Sequence of chain 1.D:
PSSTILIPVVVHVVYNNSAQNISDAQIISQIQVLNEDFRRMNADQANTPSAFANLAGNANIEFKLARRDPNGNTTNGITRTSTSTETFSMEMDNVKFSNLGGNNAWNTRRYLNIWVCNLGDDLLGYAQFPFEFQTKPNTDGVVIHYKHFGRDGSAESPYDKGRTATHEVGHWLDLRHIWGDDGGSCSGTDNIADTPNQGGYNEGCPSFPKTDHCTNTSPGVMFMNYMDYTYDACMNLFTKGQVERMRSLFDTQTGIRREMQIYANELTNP

Binding-site contacts:
Ligand atom C5 contacts residue LEU127 of chain 1.D at 3.9 Å (hydrophobic).
Ligand atom C1 contacts residue MET238 of chain 1.D at 3.9 Å (hydrophobic).
Ligand atom C2 contacts residue ASP231 of chain 1.D at 4.3 Å.
Ligand atom C4 contacts residue ACT1 of chain 1.AA at 3.6 Å.
Ligand atom C5 contacts residue GLU171 of chain 1.D at 4.2 Å.
Ligand atom N3 contacts residue THR233 of chain 1.D at 4.1 Å.
Ligand atom N1 contacts residue ASP231 of chain 1.D at 4.2 Å.
Ligand atom C3 contacts residue GLU171 of chain 1.D at 4.1 Å.
Ligand atom C4 contacts residue GLU171 of chain 1.D at 3.4 Å.
Ligand atom N1 contacts residue TYR232 of chain 1.D at 4.1 Å.
Ligand atom C2 contacts residue HIS170 of chain 1.D at 3.8 Å.
Ligand atom N1 contacts residue ASP235 of chain 1.D at 4.2 Å.
Ligand atom C4 contacts residue HIS170 of chain 1.D at 3.6 Å.
Ligand atom N2 contacts residue EDO1 of chain 1.CA at 3.8 Å.
Ligand atom S1 contacts residue TYR162 of chain 1.D at 4.3 Å.
Ligand atom C3 contacts residue HIS170 of chain 1.D at 3.2 Å.
Ligand atom S1 contacts residue LEU127 of chain 1.D at 3.9 Å.
Ligand atom C2 contacts residue LEU127 of chain 1.D at 4.4 Å (hydrophobic).
Ligand atom C4 contacts residue THR167 of chain 1.D at 4.1 Å.
Ligand atom C1 contacts residue HIS170 of chain 1.D at 3.6 Å.
Ligand atom C7 contacts residue LEU127 of chain 1.D at 3.8 Å (hydrophobic).
Ligand atom C2 contacts residue TYR232 of chain 1.D at 4.2 Å (hydrophobic).
Ligand atom N3 contacts residue TYR232 of chain 1.D at 3.3 Å.
Ligand atom C3 contacts residue THR167 of chain 1.D at 4.2 Å.
Ligand atom N2 contacts residue TYR232 of chain 1.D at 3.6 Å.
Ligand atom N3 contacts residue ASP231 of chain 1.D at 4.4 Å.
Ligand atom C5 contacts residue ACT1 of chain 1.AA at 4.0 Å.
Ligand atom C4 contacts residue LEU127 of chain 1.D at 4.2 Å (hydrophobic).
Ligand atom C5 contacts residue TYR232 of chain 1.D at 4.0 Å (hydrophobic).
Ligand atom S1 contacts residue TYR232 of chain 1.D at 3.5 Å (h-bond).
Ligand atom N2 contacts residue LEU127 of chain 1.D at 3.7 Å.
Ligand atom C7 contacts residue TYR232 of chain 1.D at 3.5 Å (hydrophobic).
Ligand atom C6 contacts residue TYR232 of chain 1.D at 3.5 Å (hydrophobic).
Ligand atom C6 contacts residue LEU127 of chain 1.D at 3.6 Å (hydrophobic).
Ligand atom C1 contacts residue THR233 of chain 1.D at 4.2 Å.
Ligand atom S1 contacts residue EDO1 of chain 1.CA at 3.4 Å.
Ligand atom N1 contacts residue MET238 of chain 1.D at 3.8 Å.
Ligand atom N1 contacts residue THR233 of chain 1.D at 2.9 Å (h-bond).
Ligand atom C1 contacts residue ASP231 of chain 1.D at 3.8 Å.
Ligand atom N3 contacts residue LEU127 of chain 1.D at 4.1 Å.

The protein below binds the small molecule below.
Small molecule (SMILES): NCc1cccc2nsnc12